Binding-site contacts:
Ligand atom N3A contacts residue TYR151 of chain 52.A at 3.3 Å.
Ligand atom C2B contacts residue LEU226 of chain 52.A at 3.6 Å (hydrophobic).
Ligand atom C4A contacts residue LEU186 of chain 52.A at 3.9 Å (hydrophobic).
Ligand atom C5C contacts residue THR101 of chain 52.A at 3.7 Å.
Ligand atom C4 contacts residue TYR197 of chain 52.A at 3.6 Å (hydrophobic).
Ligand atom C5A contacts residue PRO173 of chain 52.A at 3.5 Å (hydrophobic).
Ligand atom C5A contacts residue VAL175 of chain 52.A at 3.9 Å (hydrophobic).
Ligand atom C5 contacts residue TYR197 of chain 52.A at 3.8 Å (hydrophobic).
Ligand atom C4A contacts residue PRO173 of chain 52.A at 3.3 Å (hydrophobic).
Ligand atom C4C contacts residue THR121 of chain 52.A at 3.7 Å.
Ligand atom C5B contacts residue ILE188 of chain 52.A at 3.6 Å (hydrophobic).
Ligand atom C7C contacts residue LEU99 of chain 52.A at 3.5 Å (hydrophobic).
Ligand atom C2C contacts residue THR101 of chain 52.A at 3.8 Å.
Ligand atom C1B contacts residue LEU99 of chain 52.A at 3.9 Å (hydrophobic).
Ligand atom O1B contacts residue TRP97 of chain 52.A at 3.6 Å.
Ligand atom N2 contacts residue ASN221 of chain 52.A at 3.9 Å.
Ligand atom C31 contacts residue TYR197 of chain 52.A at 3.7 Å (hydrophobic).
Ligand atom O1A contacts residue LEU226 of chain 52.A at 3.8 Å.
Ligand atom C5A contacts residue LEU186 of chain 52.A at 3.6 Å (hydrophobic).
Ligand atom C5C contacts residue LEU99 of chain 52.A at 3.6 Å (hydrophobic).
Ligand atom C3 contacts residue TYR197 of chain 52.A at 3.7 Å (hydrophobic).
Ligand atom O1 contacts residue TYR197 of chain 52.A at 3.9 Å.
Ligand atom C4B contacts residue LEU226 of chain 52.A at 3.9 Å (hydrophobic).
Ligand atom C1C contacts residue TYR197 of chain 52.A at 3.7 Å (hydrophobic).
Ligand atom C6C contacts residue ILE123 of chain 52.A at 3.6 Å (hydrophobic).
Ligand atom O1A contacts residue ALA149 of chain 52.A at 3.7 Å.
Ligand atom C2A contacts residue LEU186 of chain 52.A at 3.7 Å (hydrophobic).
Ligand atom C4A contacts residue TYR151 of chain 52.A at 3.8 Å (hydrophobic).
Ligand atom C31 contacts residue ASN199 of chain 52.A at 3.4 Å.
Ligand atom O1B contacts residue LEU99 of chain 52.A at 3.1 Å.
Ligand atom O1A contacts residue LEU186 of chain 52.A at 3.7 Å.
Ligand atom C6C contacts residue TRP97 of chain 52.A at 3.9 Å (hydrophobic).
Ligand atom O1 contacts residue MET223 of chain 52.A at 3.6 Å (h-bond).
Ligand atom C3B contacts residue ILE123 of chain 52.A at 3.9 Å (hydrophobic).
Ligand atom C5A contacts residue ALA149 of chain 52.A at 3.2 Å (hydrophobic).
Ligand atom C6C contacts residue LEU99 of chain 52.A at 3.6 Å (hydrophobic).
Ligand atom C3B contacts residue LEU226 of chain 52.A at 3.5 Å (hydrophobic).
Ligand atom C6B contacts residue ILE188 of chain 52.A at 3.7 Å (hydrophobic).
Ligand atom C7C contacts residue ILE123 of chain 52.A at 3.5 Å (hydrophobic).
Ligand atom C2B contacts residue ILE123 of chain 52.A at 3.5 Å (hydrophobic).

Sequence of chain 52.C:
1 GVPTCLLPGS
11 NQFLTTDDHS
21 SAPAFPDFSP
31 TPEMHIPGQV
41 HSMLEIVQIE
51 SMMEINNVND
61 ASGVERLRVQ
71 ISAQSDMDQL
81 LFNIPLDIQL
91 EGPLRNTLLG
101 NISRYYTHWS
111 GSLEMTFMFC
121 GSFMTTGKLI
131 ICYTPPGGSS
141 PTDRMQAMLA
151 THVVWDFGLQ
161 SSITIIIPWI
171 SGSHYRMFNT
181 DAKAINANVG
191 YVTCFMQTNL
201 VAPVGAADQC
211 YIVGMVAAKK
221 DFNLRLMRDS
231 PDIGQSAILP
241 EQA

The protein below binds the small molecule below.
Small molecule (SMILES): Cc1cc(CCCCCCCOc2ccc(C3=NCCO3)cc2)on1

Sequence of chain 52.A:
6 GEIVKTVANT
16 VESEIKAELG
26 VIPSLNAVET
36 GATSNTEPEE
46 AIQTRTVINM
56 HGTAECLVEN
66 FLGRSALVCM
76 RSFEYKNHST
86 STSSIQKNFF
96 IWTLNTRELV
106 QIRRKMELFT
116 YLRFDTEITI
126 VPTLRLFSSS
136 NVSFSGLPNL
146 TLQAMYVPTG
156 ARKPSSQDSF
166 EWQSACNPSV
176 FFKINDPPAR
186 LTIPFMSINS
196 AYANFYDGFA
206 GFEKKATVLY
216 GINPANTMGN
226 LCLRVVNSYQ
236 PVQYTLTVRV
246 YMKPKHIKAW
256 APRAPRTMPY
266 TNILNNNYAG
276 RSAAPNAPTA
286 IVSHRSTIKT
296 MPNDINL